Binding-site contacts:
Ligand atom C1 contacts residue TYR106 of chain 1.A at 3.5 Å (hydrophobic).
Ligand atom O1 contacts residue ASP156 of chain 1.A at 3.6 Å (salt-bridge).
Ligand atom N7 contacts residue ASP102 of chain 1.A at 2.7 Å (salt-bridge).
Ligand atom N5 contacts residue TYR106 of chain 1.A at 3.5 Å.
Ligand atom N6 contacts residue ASP156 of chain 1.A at 2.7 Å (salt-bridge).
Ligand atom N1 contacts residue ASP102 of chain 1.A at 2.9 Å (salt-bridge).
Ligand atom C2 contacts residue TYR106 of chain 1.A at 3.5 Å (hydrophobic).
Ligand atom C30 contacts residue CYS158 of chain 1.A at 3.5 Å (hydrophobic).
Ligand atom O1 contacts residue GLY229 of chain 1.A at 3.2 Å.
Ligand atom C27 contacts residue TYR106 of chain 1.A at 3.5 Å (hydrophobic).
Ligand atom C28 contacts residue ALA232 of chain 1.A at 3.6 Å (hydrophobic).
Ligand atom N2 contacts residue ASP280 of chain 1.A at 2.7 Å (salt-bridge).
Ligand atom C3 contacts residue ASP102 of chain 1.A at 3.2 Å.
Ligand atom C29 contacts residue ALA232 of chain 1.A at 3.5 Å (hydrophobic).
Ligand atom C3 contacts residue TYR106 of chain 1.A at 3.6 Å (hydrophobic).
Ligand atom C29 contacts residue GLY261 of chain 1.A at 3.6 Å.
Ligand atom C26 contacts residue TYR106 of chain 1.A at 3.4 Å (hydrophobic).
Ligand atom N4 contacts residue GLY261 of chain 1.A at 3.6 Å.
Ligand atom N1 contacts residue MET260 of chain 1.A at 3.5 Å.
Ligand atom C5 contacts residue ASP102 of chain 1.A at 3.6 Å.
Ligand atom C42 contacts residue ASP102 of chain 1.A at 3.5 Å.
Ligand atom C41 contacts residue ASP156 of chain 1.A at 3.6 Å.
Ligand atom C42 contacts residue MET260 of chain 1.A at 3.6 Å (hydrophobic).
Ligand atom C4 contacts residue ASP280 of chain 1.A at 3.6 Å.
Ligand atom N4 contacts residue ALA232 of chain 1.A at 2.8 Å (h-bond).
Ligand atom O1 contacts residue GLY230 of chain 1.A at 2.7 Å (h-bond).
Ligand atom N3 contacts residue LEU231 of chain 1.A at 2.8 Å (h-bond).
Ligand atom C28 contacts residue MET260 of chain 1.A at 3.6 Å (hydrophobic).
Ligand atom N1 contacts residue TYR106 of chain 1.A at 3.5 Å.
Ligand atom N7 contacts residue ASP156 of chain 1.A at 2.9 Å (salt-bridge).
Ligand atom O1 contacts residue GLN203 of chain 1.A at 3.0 Å (h-bond).
Ligand atom N7 contacts residue ILE201 of chain 1.A at 3.6 Å.
Ligand atom C28 contacts residue GLY261 of chain 1.A at 3.6 Å.
Ligand atom C42 contacts residue ASP156 of chain 1.A at 3.6 Å.
Ligand atom N5 contacts residue GLY261 of chain 1.A at 3.5 Å.
Ligand atom C29 contacts residue TYR106 of chain 1.A at 3.6 Å (hydrophobic).
Ligand atom N3 contacts residue MET260 of chain 1.A at 3.5 Å (h-bond).
Ligand atom C8 contacts residue VAL282 of chain 1.A at 3.3 Å (hydrophobic).
Ligand atom O1 contacts residue CYS158 of chain 1.A at 3.5 Å (h-bond).
Ligand atom C5 contacts residue ASP280 of chain 1.A at 3.6 Å.

The protein below binds the small molecule below.
Small molecule (SMILES): CNc1nc2c(CCNCC3CCC(C#Cc4ccc(-c5ccccc5)cc4)CC3)c3nc(N)[nH]c(=O)c3cc2[nH]1

Sequence of chain 1.A:
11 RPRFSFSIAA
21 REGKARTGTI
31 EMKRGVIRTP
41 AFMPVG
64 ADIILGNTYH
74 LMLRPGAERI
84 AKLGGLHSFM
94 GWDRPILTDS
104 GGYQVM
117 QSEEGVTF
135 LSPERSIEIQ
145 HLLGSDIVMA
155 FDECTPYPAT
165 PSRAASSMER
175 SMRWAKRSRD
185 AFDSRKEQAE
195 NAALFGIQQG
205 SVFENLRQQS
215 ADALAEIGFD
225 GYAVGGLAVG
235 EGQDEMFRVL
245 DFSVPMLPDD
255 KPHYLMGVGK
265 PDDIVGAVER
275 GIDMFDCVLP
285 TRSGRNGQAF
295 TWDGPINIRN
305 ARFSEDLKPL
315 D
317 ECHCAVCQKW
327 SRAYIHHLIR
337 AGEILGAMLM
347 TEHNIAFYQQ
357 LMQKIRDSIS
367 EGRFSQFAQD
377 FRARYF